This protein binds this small molecule.
Small molecule (SMILES): OC[C@H]1O[C@@H](O)[C@@H](O)[C@@H](O)[C@@H]1O

Binding-site contacts:
Ligand atom C2 contacts residue HIS2 of chain 35.F at 4.5 Å.
Ligand atom O2 contacts residue NAG1 of chain 35.Z at 3.4 Å (h-bond).
Ligand atom C5 contacts residue NAG1 of chain 35.Z at 3.8 Å.
Ligand atom C3 contacts residue BMA1 of chain 35.BA at 2.5 Å.
Ligand atom C1 contacts residue NAG1 of chain 35.Z at 1.7 Å.
Ligand atom O3 contacts residue BMA1 of chain 35.BA at 1.1 Å.
Ligand atom C2 contacts residue NAG1 of chain 35.Z at 2.9 Å.
Ligand atom O6 contacts residue NAG1 of chain 35.Z at 4.5 Å.
Ligand atom O5 contacts residue NAG1 of chain 35.Z at 2.5 Å (h-bond).
Ligand atom O2 contacts residue BMA1 of chain 35.BA at 3.0 Å (h-bond).
Ligand atom C3 contacts residue NAG1 of chain 35.Z at 4.1 Å.
Ligand atom O2 contacts residue HIS2 of chain 35.F at 3.4 Å (h-bond).
Ligand atom O4 contacts residue BMA1 of chain 35.BA at 4.0 Å.
Ligand atom C2 contacts residue BMA1 of chain 35.BA at 3.2 Å.
Ligand atom C4 contacts residue BMA1 of chain 35.BA at 3.6 Å.

Sequence of chain 35.F:
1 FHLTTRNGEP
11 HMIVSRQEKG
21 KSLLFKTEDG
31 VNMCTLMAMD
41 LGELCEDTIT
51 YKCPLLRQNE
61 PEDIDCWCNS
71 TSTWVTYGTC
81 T